A protein and the small-molecule ligand that binds it are described below.
Small molecule (SMILES): CC(=O)N[C@H]1[C@H]([C@H](O)[C@H](O)CO)O[C@@](O[C@H]2[C@@H](O)[C@@H](CO)OC[C@@H]2O)(C(=O)O)C[C@@H]1O

Binding-site contacts:
Ligand atom O9 contacts residue HIS179 of chain 1.C at 3.2 Å (h-bond).
Ligand atom C11 contacts residue GLY130 of chain 1.C at 3.8 Å.
Ligand atom C4 contacts residue VAL131 of chain 1.C at 3.5 Å (hydrophobic).
Ligand atom O1A contacts residue LEU222 of chain 1.C at 3.7 Å.
Ligand atom N5 contacts residue VAL131 of chain 1.C at 2.9 Å (h-bond).
Ligand atom C9 contacts residue GLU186 of chain 1.C at 3.0 Å.
Ligand atom O1A contacts residue THR132 of chain 1.C at 2.8 Å (h-bond).
Ligand atom O8 contacts residue SER224 of chain 1.C at 4.0 Å.
Ligand atom O8 contacts residue TRP149 of chain 1.C at 3.9 Å.
Ligand atom C8 contacts residue TYR91 of chain 1.C at 3.9 Å (hydrophobic).
Ligand atom O8 contacts residue TYR91 of chain 1.C at 3.0 Å (h-bond).
Ligand atom C11 contacts residue THR151 of chain 1.C at 4.0 Å.
Ligand atom O1B contacts residue THR132 of chain 1.C at 3.5 Å.
Ligand atom O4 contacts residue VAL131 of chain 1.C at 3.9 Å.
Ligand atom C9 contacts residue TRP149 of chain 1.C at 4.2 Å (hydrophobic).
Ligand atom C10 contacts residue VAL131 of chain 1.C at 3.9 Å (hydrophobic).
Ligand atom O9 contacts residue TYR91 of chain 1.C at 3.0 Å (h-bond).
Ligand atom C1 contacts residue ALA133 of chain 1.C at 3.5 Å (hydrophobic).
Ligand atom O1B contacts residue ALA133 of chain 1.C at 2.7 Å (h-bond).
Ligand atom C7 contacts residue TRP149 of chain 1.C at 3.8 Å (hydrophobic).
Ligand atom C1 contacts residue GLY221 of chain 1.C at 4.3 Å.
Ligand atom O10 contacts residue LEU190 of chain 1.C at 3.3 Å.
Ligand atom C1 contacts residue THR132 of chain 1.C at 3.7 Å.
Ligand atom C11 contacts residue LEU190 of chain 1.C at 4.3 Å (hydrophobic).
Ligand atom O1B contacts residue SER141 of chain 1.C at 4.2 Å.
Ligand atom O7 contacts residue LEU190 of chain 1.C at 4.1 Å.
Ligand atom O1A contacts residue ALA133 of chain 1.C at 3.5 Å (h-bond).
Ligand atom C9 contacts residue HIS179 of chain 1.C at 3.9 Å.
Ligand atom C8 contacts residue TRP149 of chain 1.C at 4.2 Å (hydrophobic).
Ligand atom C9 contacts residue TYR91 of chain 1.C at 3.7 Å (hydrophobic).
Ligand atom O9 contacts residue SER224 of chain 1.C at 2.8 Å (h-bond).
Ligand atom C5 contacts residue VAL131 of chain 1.C at 3.6 Å (hydrophobic).
Ligand atom O8 contacts residue LEU222 of chain 1.C at 3.4 Å.
Ligand atom C10 contacts residue TRP149 of chain 1.C at 4.2 Å (hydrophobic).
Ligand atom C11 contacts residue VAL131 of chain 1.C at 4.0 Å (hydrophobic).
Ligand atom C11 contacts residue TRP149 of chain 1.C at 4.0 Å (hydrophobic).
Ligand atom C10 contacts residue LEU190 of chain 1.C at 4.2 Å (hydrophobic).
Ligand atom O9 contacts residue GLU186 of chain 1.C at 2.9 Å (salt-bridge).
Ligand atom C6 contacts residue VAL131 of chain 1.C at 4.0 Å (hydrophobic).
Ligand atom C9 contacts residue SER224 of chain 1.C at 4.2 Å.

Sequence of chain 1.C:
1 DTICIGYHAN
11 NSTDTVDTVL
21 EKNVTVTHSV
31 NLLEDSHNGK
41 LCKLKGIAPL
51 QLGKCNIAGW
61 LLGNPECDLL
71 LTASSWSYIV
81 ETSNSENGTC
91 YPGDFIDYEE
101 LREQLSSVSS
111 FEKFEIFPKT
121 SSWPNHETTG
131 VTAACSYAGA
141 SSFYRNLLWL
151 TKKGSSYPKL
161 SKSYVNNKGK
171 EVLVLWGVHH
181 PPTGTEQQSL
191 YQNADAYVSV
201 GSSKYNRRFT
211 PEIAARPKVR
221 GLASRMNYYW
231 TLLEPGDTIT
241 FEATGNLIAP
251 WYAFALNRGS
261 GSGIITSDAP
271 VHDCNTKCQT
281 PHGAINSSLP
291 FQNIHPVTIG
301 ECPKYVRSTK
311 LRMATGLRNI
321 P